A protein and the small-molecule ligand that binds it are described below.
Small molecule (SMILES): CC(=O)N[C@@H]1[C@@H](O)[C@H](O)[C@@H](CO)O[C@H]1O

Binding-site contacts:
Ligand atom O7 contacts residue ASN331 of chain 1.A at 4.0 Å.
Ligand atom C3 contacts residue GLN580 of chain 1.A at 4.2 Å.
Ligand atom C4 contacts residue ASN331 of chain 1.A at 4.2 Å.
Ligand atom C2 contacts residue ASN331 of chain 1.A at 2.5 Å.
Ligand atom C6 contacts residue PRO579 of chain 1.A at 3.8 Å (hydrophobic).
Ligand atom O4 contacts residue GLN580 of chain 1.A at 3.8 Å.
Ligand atom C5 contacts residue GLN580 of chain 1.A at 4.0 Å.
Ligand atom N2 contacts residue ASN331 of chain 1.A at 2.9 Å (h-bond).
Ligand atom C3 contacts residue ASN331 of chain 1.A at 3.8 Å.
Ligand atom O3 contacts residue GLN580 of chain 1.A at 4.2 Å.
Ligand atom C4 contacts residue GLN580 of chain 1.A at 3.2 Å.
Ligand atom O5 contacts residue GLN580 of chain 1.A at 4.2 Å.
Ligand atom C1 contacts residue ASN331 of chain 1.A at 1.4 Å.
Ligand atom O6 contacts residue GLN580 of chain 1.A at 3.5 Å (h-bond).
Ligand atom C2 contacts residue GLN580 of chain 1.A at 4.4 Å.
Ligand atom O5 contacts residue ASN331 of chain 1.A at 2.4 Å (h-bond).
Ligand atom C5 contacts residue ASN331 of chain 1.A at 3.7 Å.
Ligand atom C6 contacts residue GLN580 of chain 1.A at 3.9 Å.
Ligand atom O6 contacts residue PRO579 of chain 1.A at 2.5 Å (h-bond).
Ligand atom C7 contacts residue ASN331 of chain 1.A at 3.7 Å.

Sequence of chain 1.A:
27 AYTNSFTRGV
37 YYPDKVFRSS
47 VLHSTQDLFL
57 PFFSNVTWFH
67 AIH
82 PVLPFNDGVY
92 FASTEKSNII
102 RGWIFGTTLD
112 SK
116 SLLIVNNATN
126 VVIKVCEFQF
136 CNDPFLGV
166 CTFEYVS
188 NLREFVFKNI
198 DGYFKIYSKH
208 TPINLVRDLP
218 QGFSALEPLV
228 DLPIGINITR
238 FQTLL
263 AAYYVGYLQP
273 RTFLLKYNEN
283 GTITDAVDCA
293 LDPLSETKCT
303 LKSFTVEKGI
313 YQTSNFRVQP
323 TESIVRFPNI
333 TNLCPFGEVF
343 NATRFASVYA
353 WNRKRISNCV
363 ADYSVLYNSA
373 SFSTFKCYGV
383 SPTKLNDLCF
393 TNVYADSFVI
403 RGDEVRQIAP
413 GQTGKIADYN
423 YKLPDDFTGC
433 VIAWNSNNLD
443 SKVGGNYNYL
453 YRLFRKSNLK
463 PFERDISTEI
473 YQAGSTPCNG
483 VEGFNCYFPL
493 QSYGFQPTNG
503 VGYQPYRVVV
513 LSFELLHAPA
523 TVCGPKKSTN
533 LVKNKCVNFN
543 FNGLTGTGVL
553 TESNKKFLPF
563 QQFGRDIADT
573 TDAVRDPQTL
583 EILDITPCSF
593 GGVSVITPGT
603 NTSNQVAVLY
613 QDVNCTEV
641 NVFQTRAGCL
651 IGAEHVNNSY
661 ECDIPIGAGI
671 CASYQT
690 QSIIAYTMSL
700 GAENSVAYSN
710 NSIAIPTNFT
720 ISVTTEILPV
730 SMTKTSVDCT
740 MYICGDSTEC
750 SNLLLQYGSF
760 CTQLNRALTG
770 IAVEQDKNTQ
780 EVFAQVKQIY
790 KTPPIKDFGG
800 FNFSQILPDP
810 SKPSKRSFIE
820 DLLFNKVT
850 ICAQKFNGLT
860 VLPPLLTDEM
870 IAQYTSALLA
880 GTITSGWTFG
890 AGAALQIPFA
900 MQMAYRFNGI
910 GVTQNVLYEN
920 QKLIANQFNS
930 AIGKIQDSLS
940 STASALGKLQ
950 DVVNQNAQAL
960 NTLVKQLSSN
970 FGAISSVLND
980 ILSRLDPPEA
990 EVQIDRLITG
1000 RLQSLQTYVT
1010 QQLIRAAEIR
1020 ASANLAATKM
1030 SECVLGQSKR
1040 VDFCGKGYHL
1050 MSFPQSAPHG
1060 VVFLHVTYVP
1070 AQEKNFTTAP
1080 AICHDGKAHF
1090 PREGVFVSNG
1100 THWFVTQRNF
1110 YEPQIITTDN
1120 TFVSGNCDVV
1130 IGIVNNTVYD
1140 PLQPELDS